Sequence of chain 1.F:
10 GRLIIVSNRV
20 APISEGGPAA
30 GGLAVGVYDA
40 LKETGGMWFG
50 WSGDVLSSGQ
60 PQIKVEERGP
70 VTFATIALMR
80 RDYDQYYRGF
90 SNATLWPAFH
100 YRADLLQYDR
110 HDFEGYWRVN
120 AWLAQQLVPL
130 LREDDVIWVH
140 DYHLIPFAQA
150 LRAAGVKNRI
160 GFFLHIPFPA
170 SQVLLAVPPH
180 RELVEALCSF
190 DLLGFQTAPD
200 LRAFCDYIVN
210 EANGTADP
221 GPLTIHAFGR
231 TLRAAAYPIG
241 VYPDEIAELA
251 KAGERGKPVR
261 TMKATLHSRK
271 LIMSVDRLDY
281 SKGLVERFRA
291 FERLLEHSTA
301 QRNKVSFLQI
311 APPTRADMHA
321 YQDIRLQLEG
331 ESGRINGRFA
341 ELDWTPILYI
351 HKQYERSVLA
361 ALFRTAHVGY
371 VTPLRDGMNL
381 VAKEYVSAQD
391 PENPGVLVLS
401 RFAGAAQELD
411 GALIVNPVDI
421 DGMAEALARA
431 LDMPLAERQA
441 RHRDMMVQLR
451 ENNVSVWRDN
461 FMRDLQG

Binding-site contacts:
Ligand atom O3P contacts residue ALA28 of chain 1.F at 3.9 Å.
Ligand atom O3 contacts residue TYR141 of chain 1.F at 4.0 Å.
Ligand atom O3 contacts residue LEU32 of chain 1.F at 3.6 Å.
Ligand atom C6 contacts residue ALA29 of chain 1.F at 3.5 Å (hydrophobic).
Ligand atom O3P contacts residue TYR86 of chain 1.F at 3.8 Å.
Ligand atom O1 contacts residue LEU32 of chain 1.F at 3.7 Å.
Ligand atom O1P contacts residue ARG18 of chain 1.F at 4.0 Å.
Ligand atom C3 contacts residue ASP140 of chain 1.F at 3.4 Å.
Ligand atom O1 contacts residue UDP1 of chain 1.PB at 2.5 Å (h-bond).
Ligand atom C1 contacts residue TRP95 of chain 1.F at 4.1 Å (hydrophobic).
Ligand atom C6 contacts residue ARG277 of chain 1.F at 4.0 Å.
Ligand atom O6 contacts residue ARG315 of chain 1.F at 3.0 Å (salt-bridge).
Ligand atom C1 contacts residue UDP1 of chain 1.PB at 3.5 Å.
Ligand atom O4 contacts residue ARG18 of chain 1.F at 3.3 Å.
Ligand atom C2 contacts residue ASP140 of chain 1.F at 3.4 Å.
Ligand atom P contacts residue ARG315 of chain 1.F at 3.9 Å.
Ligand atom O5 contacts residue ARG277 of chain 1.F at 3.7 Å.
Ligand atom C5 contacts residue GLY30 of chain 1.F at 4.0 Å.
Ligand atom C4 contacts residue ARG315 of chain 1.F at 3.9 Å.
Ligand atom P contacts residue ARG18 of chain 1.F at 3.6 Å.
Ligand atom O2 contacts residue ASP140 of chain 1.F at 2.6 Å (salt-bridge).
Ligand atom O3 contacts residue ASP140 of chain 1.F at 2.6 Å (salt-bridge).
Ligand atom C5 contacts residue ARG315 of chain 1.F at 3.9 Å.
Ligand atom C2 contacts residue TRP95 of chain 1.F at 3.9 Å (hydrophobic).
Ligand atom O3 contacts residue HIS142 of chain 1.F at 3.4 Å.
Ligand atom O5 contacts residue UDP1 of chain 1.PB at 4.0 Å.
Ligand atom O2 contacts residue TRP95 of chain 1.F at 4.1 Å.
Ligand atom C3 contacts residue LEU32 of chain 1.F at 3.8 Å (hydrophobic).
Ligand atom O3P contacts residue ARG18 of chain 1.F at 2.9 Å (salt-bridge).
Ligand atom O1P contacts residue TYR86 of chain 1.F at 2.5 Å (h-bond).
Ligand atom O1P contacts residue ARG315 of chain 1.F at 3.0 Å (salt-bridge).
Ligand atom C6 contacts residue ARG315 of chain 1.F at 3.9 Å.
Ligand atom O2 contacts residue HIS164 of chain 1.F at 4.0 Å.
Ligand atom C6 contacts residue GLY30 of chain 1.F at 4.0 Å.
Ligand atom P contacts residue TYR86 of chain 1.F at 3.6 Å.
Ligand atom C2 contacts residue ARG315 of chain 1.F at 4.1 Å.
Ligand atom O5 contacts residue ARG315 of chain 1.F at 3.3 Å (salt-bridge).
Ligand atom O2 contacts residue ILE165 of chain 1.F at 3.6 Å.
Ligand atom O1 contacts residue GLY31 of chain 1.F at 3.5 Å (h-bond).
Ligand atom O2P contacts residue ARG18 of chain 1.F at 3.0 Å (salt-bridge).

The small molecule below binds the protein below.
Small molecule (SMILES): O=P(O)(O)OC[C@H]1O[C@H](O)[C@H](O)[C@@H](O)[C@@H]1O